This protein binds this small molecule.
Small molecule (SMILES): C[C@H](N)C(=O)CCCCCC(=O)O

Binding-site contacts:
Ligand atom N contacts residue ARG70 of chain 1.C at 4.0 Å.
Ligand atom N contacts residue GLY67 of chain 1.C at 4.0 Å.
Ligand atom C contacts residue VAL140 of chain 1.C at 4.0 Å (hydrophobic).
Ligand atom CG contacts residue PRO99 of chain 1.C at 3.9 Å (hydrophobic).
Ligand atom OI1 contacts residue GLY169 of chain 1.D at 2.9 Å (h-bond).
Ligand atom CD contacts residue THR36 of chain 1.C at 4.1 Å.
Ligand atom C contacts residue GLY169 of chain 1.D at 3.4 Å.
Ligand atom OI1 contacts residue LEU168 of chain 1.D at 4.0 Å.
Ligand atom CE contacts residue MET97 of chain 1.C at 3.6 Å (hydrophobic).
Ligand atom CH contacts residue ASP72 of chain 1.C at 3.9 Å.
Ligand atom CG contacts residue LEU168 of chain 1.D at 3.6 Å (hydrophobic).
Ligand atom CB contacts residue LEU168 of chain 1.D at 3.3 Å (hydrophobic).
Ligand atom OI1 contacts residue THR170 of chain 1.D at 3.4 Å (h-bond).
Ligand atom CS contacts residue ARG70 of chain 1.C at 3.7 Å.
Ligand atom N contacts residue THR66 of chain 1.C at 2.8 Å (h-bond).
Ligand atom CA contacts residue ALA98 of chain 1.C at 3.5 Å (hydrophobic).
Ligand atom CH contacts residue ARG70 of chain 1.C at 3.6 Å.
Ligand atom CE contacts residue THR66 of chain 1.C at 3.4 Å.
Ligand atom N contacts residue ASP72 of chain 1.C at 3.1 Å (salt-bridge).
Ligand atom CS contacts residue LEU168 of chain 1.D at 3.8 Å (hydrophobic).
Ligand atom CZ contacts residue THR66 of chain 1.C at 3.6 Å.
Ligand atom CA contacts residue VAL140 of chain 1.C at 3.8 Å (hydrophobic).
Ligand atom CS contacts residue THR66 of chain 1.C at 3.6 Å.
Ligand atom OI2 contacts residue ASN172 of chain 1.D at 3.1 Å (h-bond).
Ligand atom OI2 contacts residue LEU171 of chain 1.D at 3.9 Å.
Ligand atom CS contacts residue MET97 of chain 1.C at 4.0 Å (hydrophobic).
Ligand atom OI2 contacts residue VAL140 of chain 1.C at 3.5 Å.
Ligand atom CE contacts residue LEU168 of chain 1.D at 4.1 Å (hydrophobic).
Ligand atom C contacts residue LEU171 of chain 1.D at 4.0 Å (hydrophobic).
Ligand atom CD contacts residue GLY136 of chain 1.C at 3.9 Å.
Ligand atom CB contacts residue VAL140 of chain 1.C at 4.0 Å (hydrophobic).
Ligand atom OI1 contacts residue LEU171 of chain 1.D at 3.3 Å (h-bond).
Ligand atom CH contacts residue THR66 of chain 1.C at 3.5 Å.
Ligand atom CD contacts residue LEU168 of chain 1.D at 4.0 Å (hydrophobic).
Ligand atom O contacts residue THR36 of chain 1.C at 3.7 Å.
Ligand atom CA contacts residue LEU168 of chain 1.D at 3.8 Å (hydrophobic).
Ligand atom OI2 contacts residue GLY169 of chain 1.D at 3.3 Å (h-bond).
Ligand atom C contacts residue ASN172 of chain 1.D at 3.9 Å.
Ligand atom CS contacts residue PRO96 of chain 1.C at 3.4 Å (hydrophobic).
Ligand atom CG contacts residue ALA98 of chain 1.C at 3.6 Å (hydrophobic).

Sequence of chain 1.D:
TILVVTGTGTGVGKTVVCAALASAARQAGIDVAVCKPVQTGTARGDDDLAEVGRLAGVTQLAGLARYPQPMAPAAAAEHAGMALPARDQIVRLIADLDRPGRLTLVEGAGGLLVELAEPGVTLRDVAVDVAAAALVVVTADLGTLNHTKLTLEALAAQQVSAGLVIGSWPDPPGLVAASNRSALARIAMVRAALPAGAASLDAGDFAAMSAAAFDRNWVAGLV

Sequence of chain 1.C:
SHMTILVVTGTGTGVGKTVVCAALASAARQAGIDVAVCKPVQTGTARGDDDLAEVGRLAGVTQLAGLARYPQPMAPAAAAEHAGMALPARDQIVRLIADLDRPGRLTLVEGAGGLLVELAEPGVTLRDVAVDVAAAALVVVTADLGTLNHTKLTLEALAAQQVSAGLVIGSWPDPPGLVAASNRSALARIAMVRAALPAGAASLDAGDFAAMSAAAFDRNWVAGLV